A protein and the small-molecule ligand that binds it are described below.
Small molecule (SMILES): OC[C@H]1N[C@H](CO)[C@@H](O)[C@H]1O

Sequence of chain 1.B:
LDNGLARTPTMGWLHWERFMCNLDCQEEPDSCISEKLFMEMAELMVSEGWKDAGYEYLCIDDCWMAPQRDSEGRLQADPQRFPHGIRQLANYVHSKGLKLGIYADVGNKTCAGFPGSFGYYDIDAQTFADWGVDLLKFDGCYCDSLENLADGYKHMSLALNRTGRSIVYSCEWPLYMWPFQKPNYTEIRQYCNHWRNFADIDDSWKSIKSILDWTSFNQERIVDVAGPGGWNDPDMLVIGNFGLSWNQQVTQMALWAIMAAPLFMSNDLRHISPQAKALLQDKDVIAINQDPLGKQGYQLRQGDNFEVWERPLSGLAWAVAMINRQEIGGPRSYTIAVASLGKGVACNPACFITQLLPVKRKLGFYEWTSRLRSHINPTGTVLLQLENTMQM

Binding-site contacts:
Ligand atom CAB contacts residue TRP16 of chain 1.B at 3.7 Å (hydrophobic).
Ligand atom CAF contacts residue TYR176 of chain 1.B at 3.6 Å (hydrophobic).
Ligand atom CAC contacts residue ASP139 of chain 1.B at 3.8 Å.
Ligand atom CAE contacts residue ASP200 of chain 1.B at 4.0 Å.
Ligand atom OAK contacts residue LEU175 of chain 1.B at 3.9 Å.
Ligand atom NAG contacts residue ASP139 of chain 1.B at 2.7 Å (salt-bridge).
Ligand atom CAF contacts residue ASP200 of chain 1.B at 3.3 Å.
Ligand atom OAJ contacts residue TRP16 of chain 1.B at 3.8 Å.
Ligand atom CAA contacts residue ASP139 of chain 1.B at 3.7 Å.
Ligand atom OAI contacts residue LYS137 of chain 1.B at 3.1 Å (salt-bridge).
Ligand atom OAJ contacts residue ASP62 of chain 1.B at 2.8 Å (salt-bridge).
Ligand atom OAK contacts residue ASP200 of chain 1.B at 2.5 Å (salt-bridge).
Ligand atom OAJ contacts residue CYS111 of chain 1.B at 3.3 Å.
Ligand atom NAG contacts residue CYS111 of chain 1.B at 3.6 Å.
Ligand atom OAJ contacts residue TYR103 of chain 1.B at 3.6 Å.
Ligand atom CAA contacts residue ASP61 of chain 1.B at 4.0 Å.
Ligand atom CAD contacts residue ASP200 of chain 1.B at 3.5 Å.
Ligand atom CAC contacts residue ASP61 of chain 1.B at 3.2 Å.
Ligand atom OAI contacts residue ARG196 of chain 1.B at 3.1 Å (salt-bridge).
Ligand atom CAA contacts residue TRP16 of chain 1.B at 3.7 Å (hydrophobic).
Ligand atom OAH contacts residue LYS137 of chain 1.B at 2.9 Å (salt-bridge).
Ligand atom OAH contacts residue ASP61 of chain 1.B at 2.7 Å (salt-bridge).
Ligand atom OAK contacts residue GLU172 of chain 1.B at 2.8 Å (salt-bridge).
Ligand atom OAH contacts residue TYR103 of chain 1.B at 3.6 Å.
Ligand atom CAE contacts residue ASP139 of chain 1.B at 3.1 Å.
Ligand atom CAC contacts residue ASP62 of chain 1.B at 3.4 Å.
Ligand atom OAH contacts residue ASP139 of chain 1.B at 3.8 Å.
Ligand atom CAF contacts residue GLU172 of chain 1.B at 3.7 Å.
Ligand atom CAC contacts residue TRP16 of chain 1.B at 3.8 Å (hydrophobic).
Ligand atom OAJ contacts residue ASP139 of chain 1.B at 4.0 Å.
Ligand atom OAI contacts residue ASP200 of chain 1.B at 3.6 Å (salt-bridge).
Ligand atom OAH contacts residue GLU172 of chain 1.B at 4.0 Å.
Ligand atom CAB contacts residue LYS137 of chain 1.B at 3.7 Å.
Ligand atom CAC contacts residue TYR103 of chain 1.B at 3.8 Å (hydrophobic).
Ligand atom CAE contacts residue GLU172 of chain 1.B at 3.5 Å.
Ligand atom OAK contacts residue ARG196 of chain 1.B at 3.7 Å.
Ligand atom CAD contacts residue LYS137 of chain 1.B at 4.0 Å.
Ligand atom OAI contacts residue GLU172 of chain 1.B at 3.5 Å (salt-bridge).
Ligand atom CAF contacts residue ASP139 of chain 1.B at 3.9 Å.
Ligand atom CAB contacts residue ASP61 of chain 1.B at 3.4 Å.